Binding-site contacts:
Ligand atom C5 contacts residue ASN109 of chain 1.C at 3.7 Å.
Ligand atom O6 contacts residue NAG1 of chain 1.S at 4.3 Å.
Ligand atom C7 contacts residue NAG1 of chain 1.S at 4.0 Å.
Ligand atom O7 contacts residue ASN109 of chain 1.C at 3.7 Å.
Ligand atom C4 contacts residue ASN109 of chain 1.C at 4.2 Å.
Ligand atom N2 contacts residue ASN109 of chain 1.C at 2.6 Å (h-bond).
Ligand atom C1 contacts residue ASN109 of chain 1.C at 1.4 Å.
Ligand atom O7 contacts residue NAG2 of chain 1.S at 3.4 Å.
Ligand atom C3 contacts residue ASN109 of chain 1.C at 3.8 Å.
Ligand atom C8 contacts residue NAG2 of chain 1.S at 4.1 Å.
Ligand atom C7 contacts residue ASN109 of chain 1.C at 3.0 Å.
Ligand atom O5 contacts residue ASN109 of chain 1.C at 2.4 Å (h-bond).
Ligand atom C8 contacts residue NAG1 of chain 1.S at 3.2 Å.
Ligand atom C7 contacts residue NAG2 of chain 1.S at 4.0 Å.
Ligand atom O7 contacts residue NAG1 of chain 1.S at 4.4 Å.
Ligand atom C8 contacts residue ASN109 of chain 1.C at 3.4 Å.
Ligand atom O3 contacts residue NAG1 of chain 1.S at 4.2 Å.
Ligand atom C2 contacts residue ASN109 of chain 1.C at 2.5 Å.

A small-molecule ligand and the protein it binds are described below.
Small molecule (SMILES): CC(=O)N[C@H]1[C@H](O[C@H]2[C@H](O)[C@@H](NC(C)=O)CO[C@@H]2CO)O[C@H](CO)[C@@H](O[C@@H]2O[C@H](CO[C@H]3O[C@H](CO)[C@@H](O)[C@H](O)[C@@H]3O)[C@@H](O)[C@H](O[C@H]3O[C@H](CO)[C@@H](O)[C@H](O)[C@@H]3O)[C@@H]2O)[C@@H]1O

Sequence of chain 1.C:
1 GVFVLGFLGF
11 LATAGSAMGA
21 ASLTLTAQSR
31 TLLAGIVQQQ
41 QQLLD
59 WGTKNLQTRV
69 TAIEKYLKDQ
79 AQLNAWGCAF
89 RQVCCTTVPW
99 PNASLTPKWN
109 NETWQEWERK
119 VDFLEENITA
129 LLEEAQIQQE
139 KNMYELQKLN